The small molecule below binds the protein below.
Small molecule (SMILES): CC(=O)N[C@@H]1[C@@H](O)[C@H](O[C@@H]2O[C@H](CO)[C@@H](O[C@@H]3O[C@H](CO[C@H]4O[C@H](CO)[C@@H](O)[C@H](O)[C@@H]4O)[C@@H](O)[C@H](O[C@H]4O[C@H](CO)[C@@H](O)[C@H](O)[C@@H]4O)[C@@H]3O)[C@H](O)[C@H]2NC(C)=O)[C@@H](CO)O[C@H]1O

Binding-site contacts:
Ligand atom C7 contacts residue GLY102 of chain 1.E at 3.5 Å.
Ligand atom O7 contacts residue GLU101 of chain 1.E at 2.9 Å (salt-bridge).
Ligand atom C6 contacts residue GLY94 of chain 1.E at 3.3 Å.
Ligand atom O3 contacts residue TRP96 of chain 1.E at 3.5 Å.
Ligand atom C2 contacts residue PO41 of chain 1.KA at 3.4 Å.
Ligand atom N2 contacts residue EDO1 of chain 1.LA at 3.5 Å (h-bond).
Ligand atom O6 contacts residue ARG97 of chain 1.E at 3.2 Å.
Ligand atom O4 contacts residue GLN95 of chain 1.E at 2.7 Å (h-bond).
Ligand atom C5 contacts residue GLN95 of chain 1.E at 3.5 Å.
Ligand atom C7 contacts residue EDO1 of chain 1.LA at 3.3 Å.
Ligand atom O7 contacts residue SER73 of chain 1.E at 3.5 Å.
Ligand atom O2 contacts residue PO41 of chain 1.KA at 2.8 Å (h-bond).
Ligand atom O4 contacts residue GLN95 of chain 1.E at 2.9 Å (h-bond).
Ligand atom O3 contacts residue EDO1 of chain 1.LA at 2.7 Å (h-bond).
Ligand atom O3 contacts residue THR98 of chain 1.E at 2.7 Å (h-bond).
Ligand atom O7 contacts residue GLY102 of chain 1.E at 2.6 Å (h-bond).
Ligand atom N2 contacts residue THR98 of chain 1.E at 3.3 Å (h-bond).
Ligand atom O2 contacts residue EDO1 of chain 1.MA at 3.3 Å (h-bond).
Ligand atom C8 contacts residue LEU71 of chain 1.E at 3.5 Å (hydrophobic).
Ligand atom C5 contacts residue TRP72 of chain 1.E at 3.5 Å (hydrophobic).
Ligand atom O3 contacts residue ASN74 of chain 1.E at 3.6 Å.
Ligand atom O6 contacts residue THR98 of chain 1.E at 3.0 Å (h-bond).
Ligand atom O4 contacts residue TRP96 of chain 1.E at 3.0 Å (h-bond).
Ligand atom O5 contacts residue TRP96 of chain 1.E at 3.2 Å.
Ligand atom C4 contacts residue TRP96 of chain 1.E at 3.4 Å (hydrophobic).
Ligand atom O7 contacts residue ASN74 of chain 1.E at 2.9 Å (h-bond).
Ligand atom O5 contacts residue GLN78 of chain 1.E at 3.5 Å (h-bond).
Ligand atom C3 contacts residue TRP96 of chain 1.E at 3.1 Å (hydrophobic).
Ligand atom O1 contacts residue TRP72 of chain 1.E at 3.4 Å.
Ligand atom C1 contacts residue TRP96 of chain 1.E at 3.6 Å (hydrophobic).
Ligand atom O7 contacts residue EDO1 of chain 1.LA at 3.5 Å (h-bond).
Ligand atom C7 contacts residue THR98 of chain 1.E at 3.5 Å.
Ligand atom C8 contacts residue GLY102 of chain 1.E at 3.6 Å.
Ligand atom O5 contacts residue EDO1 of chain 1.MA at 3.5 Å (h-bond).
Ligand atom O1 contacts residue GLU101 of chain 1.E at 2.8 Å (salt-bridge).
Ligand atom N2 contacts residue LEU71 of chain 1.E at 2.8 Å (h-bond).
Ligand atom C5 contacts residue TRP96 of chain 1.E at 3.3 Å (hydrophobic).
Ligand atom C6 contacts residue ASN74 of chain 1.E at 3.3 Å.
Ligand atom O4 contacts residue PO41 of chain 1.KA at 3.2 Å (h-bond).
Ligand atom C6 contacts residue TRP96 of chain 1.E at 3.5 Å (hydrophobic).

Sequence of chain 1.E:
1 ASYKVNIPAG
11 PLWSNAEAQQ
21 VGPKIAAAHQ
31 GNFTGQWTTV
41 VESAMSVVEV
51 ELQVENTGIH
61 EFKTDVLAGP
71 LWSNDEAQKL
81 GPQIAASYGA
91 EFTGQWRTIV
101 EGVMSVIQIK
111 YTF